The protein below binds the small molecule below.
Small molecule (SMILES): CC(=O)N[C@@H]1[C@@H](O)[C@H](O)[C@@H](CO)O[C@H]1O

Binding-site contacts:
Ligand atom C7 contacts residue MET242 of chain 1.A at 4.1 Å (hydrophobic).
Ligand atom C7 contacts residue ASN255 of chain 1.A at 3.2 Å.
Ligand atom C2 contacts residue ASN255 of chain 1.A at 2.5 Å.
Ligand atom C8 contacts residue THR241 of chain 1.A at 4.4 Å.
Ligand atom C3 contacts residue ASN255 of chain 1.A at 3.8 Å.
Ligand atom C5 contacts residue ASN255 of chain 1.A at 3.7 Å.
Ligand atom C2 contacts residue THR257 of chain 1.A at 4.2 Å.
Ligand atom O7 contacts residue MET242 of chain 1.A at 4.2 Å.
Ligand atom C1 contacts residue ASN255 of chain 1.A at 1.4 Å.
Ligand atom C4 contacts residue ASN255 of chain 1.A at 4.2 Å.
Ligand atom N2 contacts residue THR257 of chain 1.A at 4.4 Å.
Ligand atom N2 contacts residue ASN255 of chain 1.A at 3.0 Å (h-bond).
Ligand atom C5 contacts residue THR257 of chain 1.A at 3.8 Å.
Ligand atom O5 contacts residue ASN255 of chain 1.A at 2.4 Å (h-bond).
Ligand atom C6 contacts residue THR257 of chain 1.A at 4.4 Å.
Ligand atom C8 contacts residue ASN255 of chain 1.A at 4.4 Å.
Ligand atom O6 contacts residue GLN258 of chain 1.A at 4.3 Å.
Ligand atom O7 contacts residue LYS282 of chain 1.A at 4.5 Å.
Ligand atom C1 contacts residue THR257 of chain 1.A at 3.2 Å.
Ligand atom O5 contacts residue THR257 of chain 1.A at 3.7 Å.
Ligand atom C8 contacts residue MET242 of chain 1.A at 3.4 Å (hydrophobic).
Ligand atom O7 contacts residue ASN255 of chain 1.A at 2.9 Å (h-bond).
Ligand atom C3 contacts residue THR257 of chain 1.A at 4.4 Å.

Sequence of chain 1.A:
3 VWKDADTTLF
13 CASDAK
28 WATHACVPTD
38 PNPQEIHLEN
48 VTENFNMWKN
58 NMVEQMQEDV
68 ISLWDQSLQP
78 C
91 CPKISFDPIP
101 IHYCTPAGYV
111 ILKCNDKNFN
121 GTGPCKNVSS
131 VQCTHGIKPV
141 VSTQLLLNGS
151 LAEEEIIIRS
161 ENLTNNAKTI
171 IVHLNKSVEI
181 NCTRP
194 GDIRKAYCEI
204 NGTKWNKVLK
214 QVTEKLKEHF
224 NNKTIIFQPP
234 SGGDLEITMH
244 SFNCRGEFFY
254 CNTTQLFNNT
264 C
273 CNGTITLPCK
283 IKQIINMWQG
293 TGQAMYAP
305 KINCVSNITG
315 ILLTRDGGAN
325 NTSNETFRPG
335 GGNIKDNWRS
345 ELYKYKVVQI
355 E